Binding-site contacts:
Ligand atom C1 contacts residue THR75 of chain 1.E at 3.5 Å.
Ligand atom C7 contacts residue ASN73 of chain 1.E at 3.3 Å.
Ligand atom C5 contacts residue ASN73 of chain 1.E at 3.7 Å.
Ligand atom N2 contacts residue ASN73 of chain 1.E at 3.0 Å (h-bond).
Ligand atom C2 contacts residue ASN73 of chain 1.E at 2.5 Å.
Ligand atom C1 contacts residue ASN73 of chain 1.E at 1.4 Å.
Ligand atom O5 contacts residue ASN73 of chain 1.E at 2.4 Å (h-bond).
Ligand atom O5 contacts residue THR75 of chain 1.E at 3.7 Å.
Ligand atom O7 contacts residue ASN73 of chain 1.E at 3.5 Å (h-bond).
Ligand atom C1 contacts residue VAL76 of chain 1.E at 4.4 Å (hydrophobic).
Ligand atom O5 contacts residue LYS9 of chain 1.E at 4.2 Å.
Ligand atom O6 contacts residue VAL76 of chain 1.E at 4.5 Å.
Ligand atom C5 contacts residue THR75 of chain 1.E at 4.2 Å.
Ligand atom O5 contacts residue VAL76 of chain 1.E at 4.1 Å.
Ligand atom C3 contacts residue ASN73 of chain 1.E at 3.8 Å.
Ligand atom O6 contacts residue LYS9 of chain 1.E at 3.5 Å.
Ligand atom C8 contacts residue ASN73 of chain 1.E at 3.7 Å.
Ligand atom C4 contacts residue ASN73 of chain 1.E at 4.2 Å.

A small-molecule ligand and the protein it binds are described below.
Small molecule (SMILES): CC(=O)N[C@@H]1[C@@H](O)[C@H](O)[C@@H](CO)O[C@H]1O

Sequence of chain 1.E:
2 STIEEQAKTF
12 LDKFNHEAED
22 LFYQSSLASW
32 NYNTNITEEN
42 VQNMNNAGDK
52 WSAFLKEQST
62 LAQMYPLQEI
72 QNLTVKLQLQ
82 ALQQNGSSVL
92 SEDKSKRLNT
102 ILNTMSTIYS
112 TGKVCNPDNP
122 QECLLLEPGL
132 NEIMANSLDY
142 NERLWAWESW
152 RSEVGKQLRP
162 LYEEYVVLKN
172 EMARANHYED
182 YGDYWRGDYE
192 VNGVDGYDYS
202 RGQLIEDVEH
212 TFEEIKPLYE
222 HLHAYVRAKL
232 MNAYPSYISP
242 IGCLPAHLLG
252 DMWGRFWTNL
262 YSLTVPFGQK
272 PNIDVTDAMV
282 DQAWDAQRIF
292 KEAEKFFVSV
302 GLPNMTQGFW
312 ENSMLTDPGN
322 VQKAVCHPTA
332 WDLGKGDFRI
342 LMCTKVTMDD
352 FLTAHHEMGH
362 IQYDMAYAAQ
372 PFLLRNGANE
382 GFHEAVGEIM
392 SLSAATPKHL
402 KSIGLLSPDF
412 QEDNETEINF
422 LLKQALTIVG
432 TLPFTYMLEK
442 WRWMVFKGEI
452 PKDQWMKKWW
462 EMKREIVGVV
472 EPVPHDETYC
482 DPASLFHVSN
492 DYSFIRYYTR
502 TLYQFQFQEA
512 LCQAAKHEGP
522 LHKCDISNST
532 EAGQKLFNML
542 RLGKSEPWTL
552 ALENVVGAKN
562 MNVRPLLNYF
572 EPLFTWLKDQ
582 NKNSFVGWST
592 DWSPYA